Sequence of chain 1.A:
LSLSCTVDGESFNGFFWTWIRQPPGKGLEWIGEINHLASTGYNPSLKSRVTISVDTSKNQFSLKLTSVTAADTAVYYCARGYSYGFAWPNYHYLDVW

Sequence of chain 1.C:
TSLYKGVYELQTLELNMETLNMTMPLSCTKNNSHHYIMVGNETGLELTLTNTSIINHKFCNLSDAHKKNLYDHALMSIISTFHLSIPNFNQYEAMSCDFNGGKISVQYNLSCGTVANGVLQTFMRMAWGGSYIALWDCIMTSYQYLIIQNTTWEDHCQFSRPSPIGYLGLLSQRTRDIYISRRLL

The small molecule below binds the protein below.
Small molecule (SMILES): CC(=O)N[C@H]1[C@H](O[C@H]2[C@H](O)[C@@H](NC(C)=O)CO[C@@H]2CO)O[C@H](CO)[C@@H](O[C@@H]2O[C@H](CO[C@H]3O[C@H](CO)[C@@H](O)[C@H](O)[C@@H]3O)[C@@H](O)[C@H](O[C@H]3O[C@H](CO)[C@@H](O)[C@H](O)[C@@H]3O[C@H]3O[C@H](CO)[C@@H](O)[C@H](O)[C@@H]3O)[C@@H]2O)[C@@H]1O

Sequence of chain 1.B:
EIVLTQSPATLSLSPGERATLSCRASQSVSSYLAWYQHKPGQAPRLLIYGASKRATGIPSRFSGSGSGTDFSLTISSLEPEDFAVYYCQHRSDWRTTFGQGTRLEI

Binding-site contacts:
Ligand atom C3 contacts residue ASP112 of chain 1.A at 3.1 Å.
Ligand atom O5 contacts residue LYS88 of chain 1.C at 3.8 Å.
Ligand atom O3 contacts residue TYR99 of chain 1.A at 3.5 Å (h-bond).
Ligand atom O2 contacts residue ALA55 of chain 1.B at 3.5 Å.
Ligand atom C2 contacts residue ASP112 of chain 1.A at 3.2 Å.
Ligand atom O4 contacts residue HIS92 of chain 1.C at 3.7 Å.
Ligand atom C4 contacts residue TYR99 of chain 1.A at 3.7 Å (hydrophobic).
Ligand atom C1 contacts residue HIS92 of chain 1.C at 3.7 Å.
Ligand atom C4 contacts residue THR56 of chain 1.B at 3.4 Å.
Ligand atom N2 contacts residue SER91 of chain 1.C at 3.1 Å (h-bond).
Ligand atom C1 contacts residue TYR110 of chain 1.A at 3.6 Å (hydrophobic).
Ligand atom C7 contacts residue ASN89 of chain 1.C at 3.5 Å.
Ligand atom O6 contacts residue TYR101 of chain 1.A at 3.4 Å.
Ligand atom C1 contacts residue THR56 of chain 1.B at 3.6 Å.
Ligand atom O3 contacts residue PHE103 of chain 1.A at 3.7 Å.
Ligand atom O7 contacts residue TYR101 of chain 1.A at 3.8 Å.
Ligand atom C1 contacts residue ASN89 of chain 1.C at 1.4 Å.
Ligand atom O2 contacts residue THR56 of chain 1.B at 3.5 Å (h-bond).
Ligand atom C3 contacts residue THR56 of chain 1.B at 3.3 Å.
Ligand atom O3 contacts residue THR56 of chain 1.B at 2.6 Å (h-bond).
Ligand atom C7 contacts residue TYR101 of chain 1.A at 3.8 Å (hydrophobic).
Ligand atom C2 contacts residue ASN89 of chain 1.C at 2.4 Å.
Ligand atom C3 contacts residue HIS92 of chain 1.C at 3.6 Å.
Ligand atom O5 contacts residue TYR110 of chain 1.A at 3.7 Å.
Ligand atom C5 contacts residue HIS92 of chain 1.C at 3.8 Å.
Ligand atom C1 contacts residue PHE32 of chain 1.A at 3.6 Å (hydrophobic).
Ligand atom O6 contacts residue LYS88 of chain 1.C at 3.3 Å.
Ligand atom N2 contacts residue ASN89 of chain 1.C at 2.8 Å (h-bond).
Ligand atom C5 contacts residue ASP112 of chain 1.A at 3.7 Å.
Ligand atom C6 contacts residue LYS88 of chain 1.C at 3.7 Å.
Ligand atom O2 contacts residue ASN30 of chain 1.A at 3.5 Å (h-bond).
Ligand atom C6 contacts residue PHE32 of chain 1.A at 3.5 Å (hydrophobic).
Ligand atom C6 contacts residue TYR49 of chain 1.B at 3.8 Å (hydrophobic).
Ligand atom C3 contacts residue TYR110 of chain 1.A at 3.8 Å (hydrophobic).
Ligand atom C3 contacts residue ASN89 of chain 1.C at 3.8 Å.
Ligand atom O5 contacts residue ASN89 of chain 1.C at 2.4 Å (h-bond).
Ligand atom C5 contacts residue ASN89 of chain 1.C at 3.7 Å.
Ligand atom O3 contacts residue TYR101 of chain 1.A at 3.1 Å (h-bond).
Ligand atom C2 contacts residue THR56 of chain 1.B at 3.7 Å.
Ligand atom O6 contacts residue TYR108 of chain 1.A at 3.7 Å.